Sequence of chain 1.A:
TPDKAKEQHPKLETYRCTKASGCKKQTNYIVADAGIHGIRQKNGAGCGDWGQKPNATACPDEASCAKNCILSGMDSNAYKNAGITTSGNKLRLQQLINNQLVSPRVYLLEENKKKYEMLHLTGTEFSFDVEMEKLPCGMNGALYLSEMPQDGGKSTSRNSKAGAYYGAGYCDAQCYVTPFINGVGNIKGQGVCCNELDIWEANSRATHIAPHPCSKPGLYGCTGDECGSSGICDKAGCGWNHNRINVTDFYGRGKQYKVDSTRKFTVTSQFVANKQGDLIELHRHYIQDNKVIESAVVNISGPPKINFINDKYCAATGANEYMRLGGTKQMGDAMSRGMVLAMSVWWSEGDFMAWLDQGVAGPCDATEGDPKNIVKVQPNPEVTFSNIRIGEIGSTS

Binding-site contacts:
Ligand atom C1 contacts residue ASN56 of chain 1.A at 1.4 Å.
Ligand atom C6 contacts residue ASN44 of chain 1.A at 3.7 Å.
Ligand atom C1 contacts residue GLN42 of chain 1.A at 3.9 Å.
Ligand atom O5 contacts residue ASN56 of chain 1.A at 2.3 Å (h-bond).
Ligand atom O5 contacts residue GLN42 of chain 1.A at 3.0 Å (h-bond).
Ligand atom O5 contacts residue THR58 of chain 1.A at 3.7 Å.
Ligand atom N2 contacts residue ASN56 of chain 1.A at 2.9 Å (h-bond).
Ligand atom C6 contacts residue GLN42 of chain 1.A at 3.2 Å.
Ligand atom C5 contacts residue THR58 of chain 1.A at 3.5 Å.
Ligand atom C5 contacts residue ASN56 of chain 1.A at 3.5 Å.
Ligand atom O6 contacts residue THR58 of chain 1.A at 4.0 Å.
Ligand atom C4 contacts residue ASN56 of chain 1.A at 4.1 Å.
Ligand atom C5 contacts residue GLN42 of chain 1.A at 4.1 Å.
Ligand atom C3 contacts residue ASN56 of chain 1.A at 3.7 Å.
Ligand atom O6 contacts residue GLN42 of chain 1.A at 2.7 Å (h-bond).
Ligand atom O6 contacts residue ASN44 of chain 1.A at 4.0 Å.
Ligand atom C1 contacts residue THR58 of chain 1.A at 3.7 Å.
Ligand atom C7 contacts residue ASN56 of chain 1.A at 3.7 Å.
Ligand atom O7 contacts residue ASN56 of chain 1.A at 4.0 Å.
Ligand atom C2 contacts residue ASN56 of chain 1.A at 2.4 Å.
Ligand atom C6 contacts residue THR58 of chain 1.A at 4.3 Å.

A protein and the small-molecule ligand that binds it are described below.
Small molecule (SMILES): CC(=O)N[C@@H]1[C@@H](O)[C@H](O)[C@@H](CO)O[C@H]1O